Sequence of chain 31.D:
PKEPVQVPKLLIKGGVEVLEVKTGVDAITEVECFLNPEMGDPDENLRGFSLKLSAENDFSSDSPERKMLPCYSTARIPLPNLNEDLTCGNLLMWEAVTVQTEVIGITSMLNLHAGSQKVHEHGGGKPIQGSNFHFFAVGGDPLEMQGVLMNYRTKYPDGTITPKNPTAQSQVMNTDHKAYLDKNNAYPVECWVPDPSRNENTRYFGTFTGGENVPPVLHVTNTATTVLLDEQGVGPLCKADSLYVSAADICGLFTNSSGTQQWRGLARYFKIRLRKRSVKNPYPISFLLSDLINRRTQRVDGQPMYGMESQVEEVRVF

Sequence of chain 31.A:
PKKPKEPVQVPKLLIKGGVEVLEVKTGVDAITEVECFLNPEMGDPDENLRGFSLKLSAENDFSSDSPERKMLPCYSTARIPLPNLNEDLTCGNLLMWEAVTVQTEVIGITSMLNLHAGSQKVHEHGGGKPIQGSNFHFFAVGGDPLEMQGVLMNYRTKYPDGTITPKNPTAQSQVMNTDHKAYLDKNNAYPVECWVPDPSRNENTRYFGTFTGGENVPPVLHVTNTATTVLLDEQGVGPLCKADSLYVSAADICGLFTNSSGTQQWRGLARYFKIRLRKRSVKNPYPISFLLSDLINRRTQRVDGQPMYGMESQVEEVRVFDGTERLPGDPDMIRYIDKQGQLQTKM

Binding-site contacts:
Ligand atom C11 contacts residue PHE75 of chain 31.A at 3.5 Å (hydrophobic).
Ligand atom C7 contacts residue LEU62 of chain 31.E at 3.8 Å (hydrophobic).
Ligand atom C1 contacts residue LYS68 of chain 31.E at 3.8 Å.
Ligand atom O8 contacts residue THR276 of chain 31.E at 4.0 Å.
Ligand atom C9 contacts residue LEU67 of chain 31.E at 4.0 Å (hydrophobic).
Ligand atom C6 contacts residue LYS68 of chain 31.E at 4.0 Å.
Ligand atom O10 contacts residue LEU62 of chain 31.E at 2.8 Å.
Ligand atom C11 contacts residue PHE65 of chain 31.E at 3.7 Å (hydrophobic).
Ligand atom C8 contacts residue GLN278 of chain 31.E at 3.7 Å.
Ligand atom C11 contacts residue ASN272 of chain 31.E at 3.5 Å.
Ligand atom O8 contacts residue LYS68 of chain 31.E at 3.3 Å.
Ligand atom O1A contacts residue ASN272 of chain 31.E at 3.6 Å.
Ligand atom C11 contacts residue GLN278 of chain 31.E at 3.5 Å.
Ligand atom O1B contacts residue LYS68 of chain 31.E at 3.1 Å.
Ligand atom O1B contacts residue SER274 of chain 31.E at 3.3 Å (h-bond).
Ligand atom O10 contacts residue PHE75 of chain 31.A at 3.9 Å.
Ligand atom C11 contacts residue HIS138 of chain 31.D at 3.5 Å.
Ligand atom O9 contacts residue LYS68 of chain 31.E at 2.9 Å (salt-bridge).
Ligand atom O7 contacts residue LEU62 of chain 31.E at 3.3 Å.
Ligand atom C10 contacts residue GLN278 of chain 31.E at 4.0 Å.
Ligand atom O9 contacts residue LEU67 of chain 31.E at 3.1 Å.
Ligand atom C11 contacts residue PHE270 of chain 31.E at 3.9 Å (hydrophobic).
Ligand atom C9 contacts residue GLN278 of chain 31.E at 3.3 Å.
Ligand atom O1A contacts residue THR276 of chain 31.E at 2.6 Å (h-bond).
Ligand atom O1A contacts residue LYS68 of chain 31.E at 3.8 Å.
Ligand atom C11 contacts residue THR276 of chain 31.E at 3.4 Å.
Ligand atom O8 contacts residue GLN278 of chain 31.E at 3.5 Å (h-bond).
Ligand atom N5 contacts residue ASN272 of chain 31.E at 3.2 Å (h-bond).
Ligand atom C1 contacts residue THR276 of chain 31.E at 3.3 Å.
Ligand atom O1B contacts residue THR276 of chain 31.E at 3.4 Å (h-bond).
Ligand atom C11 contacts residue LEU62 of chain 31.E at 3.5 Å (hydrophobic).
Ligand atom C10 contacts residue LEU62 of chain 31.E at 3.1 Å (hydrophobic).
Ligand atom N5 contacts residue GLN278 of chain 31.E at 3.7 Å.
Ligand atom C7 contacts residue GLN278 of chain 31.E at 3.9 Å.
Ligand atom C6 contacts residue ASN272 of chain 31.E at 3.7 Å.
Ligand atom O9 contacts residue GLN278 of chain 31.E at 4.0 Å.
Ligand atom C10 contacts residue ASN272 of chain 31.E at 3.9 Å.
Ligand atom O8 contacts residue ASN272 of chain 31.E at 3.5 Å (h-bond).
Ligand atom N5 contacts residue LEU62 of chain 31.E at 3.9 Å.
Ligand atom C9 contacts residue LYS68 of chain 31.E at 3.8 Å.

Sequence of chain 31.E:
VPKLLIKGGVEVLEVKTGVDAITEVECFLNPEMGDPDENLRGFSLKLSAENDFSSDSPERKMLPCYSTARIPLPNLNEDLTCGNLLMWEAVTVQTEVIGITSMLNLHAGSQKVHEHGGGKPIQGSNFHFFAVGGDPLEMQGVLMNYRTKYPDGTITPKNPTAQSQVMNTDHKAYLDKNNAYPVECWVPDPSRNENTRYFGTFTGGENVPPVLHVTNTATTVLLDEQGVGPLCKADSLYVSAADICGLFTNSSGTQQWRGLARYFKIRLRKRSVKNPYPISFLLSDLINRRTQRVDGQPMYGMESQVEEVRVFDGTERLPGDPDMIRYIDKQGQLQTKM

This protein binds this small molecule.
Small molecule (SMILES): CC(=O)N[C@H]1[C@H]([C@H](O)[C@H](O)CO)O[C@@](O[C@H](CO)[C@@H](O)[C@@H]2O[C@@H](C(=O)O)C[C@H](O)[C@H]2NC(C)=O)(C(=O)O)C[C@@H]1O